Sequence of chain 1.I:
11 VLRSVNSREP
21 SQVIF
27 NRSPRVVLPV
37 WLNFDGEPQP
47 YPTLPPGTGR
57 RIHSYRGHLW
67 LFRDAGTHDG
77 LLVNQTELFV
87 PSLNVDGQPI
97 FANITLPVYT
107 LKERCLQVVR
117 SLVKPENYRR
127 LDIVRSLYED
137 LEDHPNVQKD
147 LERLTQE

The protein below binds the small molecule below.
Small molecule (SMILES): Cc1ncsc1-c1ccc(CNC(=O)[C@@H]2C[C@@H](O)CN2C(=O)[C@@H](NC(=O)C2COC2)C(C)(C)C)cc1

Binding-site contacts:
Ligand atom CBF contacts residue TYR61 of chain 1.I at 3.9 Å (hydrophobic).
Ligand atom N contacts residue TYR47 of chain 1.I at 3.7 Å.
Ligand atom CG contacts residue TRP66 of chain 1.I at 3.7 Å (hydrophobic).
Ligand atom OD1 contacts residue TRP37 of chain 1.I at 3.9 Å.
Ligand atom C contacts residue HIS59 of chain 1.I at 3.6 Å.
Ligand atom CAL contacts residue TYR47 of chain 1.I at 3.8 Å (hydrophobic).
Ligand atom O contacts residue TYR47 of chain 1.I at 2.7 Å (h-bond).
Ligand atom CG contacts residue HIS64 of chain 1.I at 3.9 Å.
Ligand atom CBC contacts residue TYR47 of chain 1.I at 3.7 Å (hydrophobic).
Ligand atom CG contacts residue SER60 of chain 1.I at 3.8 Å.
Ligand atom CBD contacts residue ILE58 of chain 1.I at 3.8 Å (hydrophobic).
Ligand atom CAJ contacts residue TYR47 of chain 1.I at 3.9 Å (hydrophobic).
Ligand atom CAJ contacts residue HIS59 of chain 1.I at 3.8 Å.
Ligand atom CAD contacts residue TYR47 of chain 1.I at 3.6 Å (hydrophobic).
Ligand atom CD2 contacts residue TRP37 of chain 1.I at 3.6 Å (hydrophobic).
Ligand atom SAW contacts residue PHE25 of chain 1.I at 3.8 Å.
Ligand atom CAY contacts residue TYR61 of chain 1.I at 3.7 Å (hydrophobic).
Ligand atom OAV contacts residue ASN16 of chain 1.I at 3.4 Å (h-bond).
Ligand atom NAS contacts residue PRO48 of chain 1.I at 3.7 Å.
Ligand atom CA contacts residue HIS59 of chain 1.I at 3.4 Å.
Ligand atom C contacts residue TYR47 of chain 1.I at 3.6 Å (hydrophobic).
Ligand atom CAM contacts residue ARG56 of chain 1.I at 3.8 Å.
Ligand atom OAV contacts residue ARG18 of chain 1.I at 3.7 Å.
Ligand atom CB contacts residue HIS59 of chain 1.I at 3.5 Å.
Ligand atom CAL contacts residue ILE58 of chain 1.I at 3.5 Å (hydrophobic).
Ligand atom NAS contacts residue ARG56 of chain 1.I at 3.1 Å (salt-bridge).
Ligand atom CG contacts residue TRP37 of chain 1.I at 3.9 Å (hydrophobic).
Ligand atom OD1 contacts residue HIS64 of chain 1.I at 2.8 Å (h-bond).
Ligand atom CAP contacts residue TYR61 of chain 1.I at 3.3 Å (hydrophobic).
Ligand atom CAM contacts residue PRO48 of chain 1.I at 3.0 Å (hydrophobic).
Ligand atom OAF contacts residue HIS64 of chain 1.I at 3.2 Å.
Ligand atom CB contacts residue TYR47 of chain 1.I at 3.7 Å (hydrophobic).
Ligand atom CD2 contacts residue TYR47 of chain 1.I at 3.5 Å (hydrophobic).
Ligand atom CB contacts residue TRP66 of chain 1.I at 3.6 Å (hydrophobic).
Ligand atom OD1 contacts residue SER60 of chain 1.I at 2.8 Å (h-bond).
Ligand atom OAF contacts residue PHE40 of chain 1.I at 3.5 Å.
Ligand atom SAW contacts residue TYR47 of chain 1.I at 3.8 Å.
Ligand atom OD1 contacts residue TYR61 of chain 1.I at 3.7 Å.
Ligand atom OAF contacts residue TYR61 of chain 1.I at 3.9 Å.
Ligand atom NAT contacts residue HIS59 of chain 1.I at 2.9 Å (h-bond).